Sequence of chain 1.K:
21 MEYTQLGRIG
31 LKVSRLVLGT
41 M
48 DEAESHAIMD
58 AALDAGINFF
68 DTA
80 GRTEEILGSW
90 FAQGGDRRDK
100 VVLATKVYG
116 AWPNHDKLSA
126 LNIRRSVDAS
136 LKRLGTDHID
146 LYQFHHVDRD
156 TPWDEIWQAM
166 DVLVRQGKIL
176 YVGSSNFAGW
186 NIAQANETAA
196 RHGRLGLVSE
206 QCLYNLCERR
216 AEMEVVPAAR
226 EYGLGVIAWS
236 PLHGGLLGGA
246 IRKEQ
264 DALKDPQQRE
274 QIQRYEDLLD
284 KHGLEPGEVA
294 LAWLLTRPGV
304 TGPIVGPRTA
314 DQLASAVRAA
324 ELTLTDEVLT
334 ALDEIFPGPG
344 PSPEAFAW

Binding-site contacts:
Ligand atom C3 contacts residue ILE338 of chain 1.K at 3.9 Å (hydrophobic).
Ligand atom C19 contacts residue GLN270 of chain 1.K at 3.7 Å.
Ligand atom C1A contacts residue GLN274 of chain 1.K at 4.0 Å.
Ligand atom O1C contacts residue ARG277 of chain 1.K at 3.3 Å (salt-bridge).
Ligand atom C4B contacts residue ARG215 of chain 1.K at 3.6 Å.
Ligand atom C6B contacts residue ARG215 of chain 1.K at 3.8 Å.
Ligand atom C20 contacts residue GLU273 of chain 1.K at 4.0 Å.
Ligand atom O4B contacts residue GLU213 of chain 1.K at 2.9 Å (salt-bridge).
Ligand atom C20 contacts residue GLN270 of chain 1.K at 3.3 Å.
Ligand atom O15 contacts residue GLU337 of chain 1.K at 4.0 Å.
Ligand atom C11 contacts residue ARG277 of chain 1.K at 3.7 Å.
Ligand atom C1C contacts residue ARG277 of chain 1.K at 3.6 Å.
Ligand atom C18 contacts residue PRO340 of chain 1.K at 3.7 Å (hydrophobic).
Ligand atom O3 contacts residue ILE338 of chain 1.K at 2.9 Å (h-bond).
Ligand atom O2C contacts residue ARG277 of chain 1.K at 3.0 Å (salt-bridge).
Ligand atom C3B contacts residue CYS212 of chain 1.K at 3.5 Å (hydrophobic).
Ligand atom C7C contacts residue ARG277 of chain 1.K at 3.7 Å.
Ligand atom O1 contacts residue ARG277 of chain 1.K at 3.1 Å (salt-bridge).
Ligand atom C7B contacts residue CYS212 of chain 1.K at 3.6 Å (hydrophobic).
Ligand atom C2 contacts residue GLU337 of chain 1.K at 3.2 Å.
Ligand atom C7B contacts residue GLU213 of chain 1.K at 3.6 Å.
Ligand atom C5A contacts residue GLN274 of chain 1.K at 3.7 Å.
Ligand atom C1 contacts residue GLU337 of chain 1.K at 3.8 Å.
Ligand atom O3B contacts residue CYS212 of chain 1.K at 2.7 Å (h-bond).
Ligand atom C18 contacts residue GLU337 of chain 1.K at 4.0 Å.
Ligand atom C4B contacts residue GLU213 of chain 1.K at 3.6 Å.
Ligand atom C1 contacts residue ARG277 of chain 1.K at 4.0 Å.
Ligand atom C17 contacts residue GLU337 of chain 1.K at 3.9 Å.
Ligand atom O20 contacts residue GLN270 of chain 1.K at 2.8 Å (h-bond).
Ligand atom O4B contacts residue CYS212 of chain 1.K at 3.4 Å (h-bond).
Ligand atom O20 contacts residue GLN274 of chain 1.K at 3.7 Å.
Ligand atom C6A contacts residue GLN274 of chain 1.K at 4.0 Å.
Ligand atom O2A contacts residue PRO340 of chain 1.K at 3.5 Å.
Ligand atom C18 contacts residue ILE338 of chain 1.K at 3.7 Å (hydrophobic).
Ligand atom O4B contacts residue ARG215 of chain 1.K at 3.6 Å (salt-bridge).
Ligand atom C2 contacts residue ILE338 of chain 1.K at 3.9 Å (hydrophobic).
Ligand atom C7B contacts residue GLN271 of chain 1.K at 3.9 Å.
Ligand atom C13 contacts residue ARG277 of chain 1.K at 3.7 Å.
Ligand atom O3 contacts residue GLN274 of chain 1.K at 3.9 Å.
Ligand atom C4B contacts residue CYS212 of chain 1.K at 4.0 Å (hydrophobic).

The protein below binds the small molecule below.
Small molecule (SMILES): CC[C@H]1OC(=O)C[C@@H](O)[C@H](C)[C@@H](O[C@@H]2O[C@H](C)[C@@H](O[C@H]3C[C@@](C)(O)[C@@H](O)[C@H](C)O3)[C@H](N(C)C)[C@H]2O)[C@@H](CC=O)C[C@@H](C)C(=O)/C=C/C(C)=C/[C@@H]1CO[C@@H]1O[C@H](C)[C@@H](O)[C@@H](OC)[C@H]1OC